Binding-site contacts:
Ligand atom C5 contacts residue LYS106 of chain 1.A at 3.7 Å.
Ligand atom C1 contacts residue LYS106 of chain 1.A at 3.9 Å.
Ligand atom C6 contacts residue THR85 of chain 1.A at 3.0 Å.
Ligand atom C2 contacts residue PHE80 of chain 1.A at 3.8 Å (hydrophobic).
Ligand atom C1 contacts residue PHE80 of chain 1.A at 3.8 Å (hydrophobic).
Ligand atom N2 contacts residue PHE80 of chain 1.A at 3.8 Å.
Ligand atom AU contacts residue LEU87 of chain 1.A at 4.0 Å.
Ligand atom N1 contacts residue LYS106 of chain 1.A at 3.7 Å.
Ligand atom C3 contacts residue PHE80 of chain 1.A at 4.1 Å (hydrophobic).
Ligand atom C7 contacts residue TRP51 of chain 1.A at 3.5 Å (hydrophobic).
Ligand atom C4 contacts residue LYS106 of chain 1.A at 4.1 Å.
Ligand atom C5 contacts residue THR85 of chain 1.A at 3.6 Å.
Ligand atom C2 contacts residue LYS106 of chain 1.A at 4.2 Å.
Ligand atom C6 contacts residue PHE80 of chain 1.A at 4.2 Å (hydrophobic).
Ligand atom N2 contacts residue LYS106 of chain 1.A at 3.8 Å.
Ligand atom C3 contacts residue LYS106 of chain 1.A at 3.9 Å.
Ligand atom C5 contacts residue PHE80 of chain 1.A at 4.3 Å (hydrophobic).
Ligand atom C1 contacts residue LYS49 of chain 1.A at 3.6 Å.
Ligand atom N1 contacts residue 6O01 of chain 1.F at 3.9 Å.
Ligand atom N1 contacts residue PHE80 of chain 1.A at 3.8 Å.
Ligand atom C8 contacts residue PHE80 of chain 1.A at 3.5 Å (hydrophobic).
Ligand atom AU contacts residue PHE80 of chain 1.A at 3.9 Å.
Ligand atom C6 contacts residue GLY81 of chain 1.A at 2.7 Å.
Ligand atom AU contacts residue LYS49 of chain 1.A at 1.6 Å.
Ligand atom C4 contacts residue GLY81 of chain 1.A at 3.2 Å.
Ligand atom C8 contacts residue LEU87 of chain 1.A at 3.4 Å (hydrophobic).
Ligand atom C5 contacts residue GLY81 of chain 1.A at 3.7 Å.
Ligand atom C4 contacts residue PHE80 of chain 1.A at 3.9 Å (hydrophobic).
Ligand atom C6 contacts residue LEU87 of chain 1.A at 3.9 Å (hydrophobic).
Ligand atom C7 contacts residue GLY81 of chain 1.A at 3.2 Å.
Ligand atom C8 contacts residue GLY81 of chain 1.A at 3.3 Å.
Ligand atom C8 contacts residue TRP51 of chain 1.A at 3.2 Å (hydrophobic).
Ligand atom C4 contacts residue PRO83 of chain 1.A at 4.3 Å (hydrophobic).
Ligand atom C5 contacts residue LEU87 of chain 1.A at 3.7 Å (hydrophobic).
Ligand atom C7 contacts residue THR85 of chain 1.A at 3.2 Å.
Ligand atom C7 contacts residue PHE80 of chain 1.A at 4.2 Å (hydrophobic).
Ligand atom C7 contacts residue LEU87 of chain 1.A at 3.3 Å (hydrophobic).
Ligand atom C4 contacts residue 6O01 of chain 1.F at 3.0 Å.
Ligand atom C3 contacts residue 6O01 of chain 1.F at 2.7 Å.
Ligand atom N2 contacts residue GLY81 of chain 1.A at 3.8 Å.

The protein below binds the small molecule below.
Small molecule (SMILES): CCCCn1ccn(C)c1=[Au]Cl

Sequence of chain 1.A:
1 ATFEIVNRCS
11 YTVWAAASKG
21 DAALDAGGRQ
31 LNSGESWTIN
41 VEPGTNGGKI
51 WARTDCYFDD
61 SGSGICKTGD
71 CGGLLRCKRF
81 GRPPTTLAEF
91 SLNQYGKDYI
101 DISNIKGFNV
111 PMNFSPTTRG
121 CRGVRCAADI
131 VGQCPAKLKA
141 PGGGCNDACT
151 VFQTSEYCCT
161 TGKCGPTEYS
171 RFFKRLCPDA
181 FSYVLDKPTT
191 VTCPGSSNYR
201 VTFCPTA